Binding-site contacts:
Ligand atom C4 contacts residue TYR511 of chain 1.H at 3.8 Å (hydrophobic).
Ligand atom O6 contacts residue LYS300 of chain 1.H at 3.3 Å (salt-bridge).
Ligand atom C3 contacts residue TYR511 of chain 1.H at 3.7 Å (hydrophobic).
Ligand atom C2 contacts residue SER406 of chain 1.H at 3.1 Å.
Ligand atom C4 contacts residue LYS300 of chain 1.H at 4.0 Å.
Ligand atom C1 contacts residue GLY553 of chain 1.H at 4.1 Å.
Ligand atom C1 contacts residue ASP552 of chain 1.H at 3.5 Å.
Ligand atom C2 contacts residue TYR511 of chain 1.H at 3.7 Å (hydrophobic).
Ligand atom C3 contacts residue SER406 of chain 1.H at 4.4 Å.
Ligand atom O5 contacts residue TYR511 of chain 1.H at 3.9 Å.
Ligand atom O5 contacts residue ARG551 of chain 1.H at 3.2 Å (salt-bridge).
Ligand atom C1 contacts residue SER406 of chain 1.H at 3.1 Å.
Ligand atom C3 contacts residue LYS300 of chain 1.H at 3.6 Å.
Ligand atom C2 contacts residue ASP552 of chain 1.H at 4.2 Å.
Ligand atom O5 contacts residue GLY553 of chain 1.H at 4.0 Å.
Ligand atom O5 contacts residue SER406 of chain 1.H at 3.5 Å (h-bond).
Ligand atom O5 contacts residue ASP552 of chain 1.H at 3.8 Å.
Ligand atom C4 contacts residue ARG551 of chain 1.H at 4.0 Å.

Sequence of chain 1.H:
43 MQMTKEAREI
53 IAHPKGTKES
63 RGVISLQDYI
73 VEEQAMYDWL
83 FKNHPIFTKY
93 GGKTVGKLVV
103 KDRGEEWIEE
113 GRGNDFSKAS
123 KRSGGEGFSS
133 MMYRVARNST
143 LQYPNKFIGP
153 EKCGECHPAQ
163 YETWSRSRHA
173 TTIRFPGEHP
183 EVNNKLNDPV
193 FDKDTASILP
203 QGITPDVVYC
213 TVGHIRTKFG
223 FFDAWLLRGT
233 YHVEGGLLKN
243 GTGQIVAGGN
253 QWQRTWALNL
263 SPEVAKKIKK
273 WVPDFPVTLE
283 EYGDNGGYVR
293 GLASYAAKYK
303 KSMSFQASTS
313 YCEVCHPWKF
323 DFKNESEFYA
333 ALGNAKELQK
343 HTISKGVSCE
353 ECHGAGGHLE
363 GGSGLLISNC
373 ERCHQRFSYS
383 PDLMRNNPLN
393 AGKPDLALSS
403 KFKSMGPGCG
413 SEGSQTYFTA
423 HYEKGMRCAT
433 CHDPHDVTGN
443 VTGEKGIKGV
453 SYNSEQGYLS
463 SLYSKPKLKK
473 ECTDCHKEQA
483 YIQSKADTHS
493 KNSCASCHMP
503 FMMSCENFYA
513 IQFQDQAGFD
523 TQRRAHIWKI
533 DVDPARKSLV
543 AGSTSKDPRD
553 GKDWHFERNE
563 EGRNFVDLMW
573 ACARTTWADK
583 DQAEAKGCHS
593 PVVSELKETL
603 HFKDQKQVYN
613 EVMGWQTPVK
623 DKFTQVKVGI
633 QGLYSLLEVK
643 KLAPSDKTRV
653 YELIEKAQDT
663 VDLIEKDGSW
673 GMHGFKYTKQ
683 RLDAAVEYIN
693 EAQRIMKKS

A protein and the small-molecule ligand that binds it are described below.
Small molecule (SMILES): C[C@@H](O)[C@@H](C)O